The protein below binds the small molecule below.
Small molecule (SMILES): O=c1ccn([C@@H]2O[C@H](CO[P](=O)(O)O[C@H]3[C@@H](O)[C@H](n4ccc(=O)[nH]c4=O)O[C@@H]3CO[P](=O)(O)O[C@H]3[C@@H](O)[C@H](n4ccc(=O)[nH]c4=O)O[C@@H]3CO[P](=O)(O)O[C@H]3[C@@H](O)[C@H](n4ccc(=O)[nH]c4=O)O[C@@H]3COP(=O)=O)[C@@H](O)[C@H]2O)c(=O)[nH]1

Sequence of chain 30.A:
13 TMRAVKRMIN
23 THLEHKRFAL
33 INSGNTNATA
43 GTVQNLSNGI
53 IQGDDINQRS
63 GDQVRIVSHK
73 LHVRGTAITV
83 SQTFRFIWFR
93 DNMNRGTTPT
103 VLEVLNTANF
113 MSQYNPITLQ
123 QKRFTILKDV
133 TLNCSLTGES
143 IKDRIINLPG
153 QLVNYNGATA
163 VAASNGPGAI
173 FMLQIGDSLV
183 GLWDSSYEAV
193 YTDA

Binding-site contacts:
Ligand atom C5' contacts residue ARG15 of chain 30.A at 2.5 Å.
Ligand atom OP1 contacts residue MET14 of chain 30.A at 3.8 Å.
Ligand atom C4 contacts residue ARG19 of chain 30.A at 3.9 Å.
Ligand atom P contacts residue ARG19 of chain 30.A at 2.8 Å.
Ligand atom OP1 contacts residue LYS18 of chain 30.A at 3.7 Å.
Ligand atom N3 contacts residue A3 of chain 30.B at 2.8 Å (h-bond).
Ligand atom C4' contacts residue ARG15 of chain 30.A at 3.3 Å.
Ligand atom O5' contacts residue ARG15 of chain 30.A at 3.6 Å.
Ligand atom O4 contacts residue A1 of chain 30.B at 3.0 Å (h-bond).
Ligand atom N1 contacts residue ARG19 of chain 30.A at 3.9 Å.
Ligand atom C3' contacts residue ARG19 of chain 30.A at 3.4 Å.
Ligand atom OP2 contacts residue ARG19 of chain 30.A at 2.1 Å (salt-bridge).
Ligand atom C1' contacts residue ARG19 of chain 30.A at 4.3 Å.
Ligand atom O4' contacts residue ARG19 of chain 30.A at 3.9 Å.
Ligand atom C4 contacts residue A1 of chain 30.B at 3.4 Å.
Ligand atom C5 contacts residue ARG19 of chain 30.A at 2.9 Å.
Ligand atom C6 contacts residue ARG19 of chain 30.A at 2.7 Å.
Ligand atom C2 contacts residue A2 of chain 30.B at 3.9 Å.
Ligand atom OP2 contacts residue ARG15 of chain 30.A at 2.5 Å.
Ligand atom O4 contacts residue A3 of chain 30.B at 2.8 Å (h-bond).
Ligand atom OP2 contacts residue ALA16 of chain 30.A at 4.1 Å.
Ligand atom O2 contacts residue A3 of chain 30.B at 3.2 Å.
Ligand atom O5' contacts residue ARG19 of chain 30.A at 2.1 Å (salt-bridge).
Ligand atom N3 contacts residue A2 of chain 30.B at 3.7 Å.
Ligand atom C3' contacts residue ARG15 of chain 30.A at 3.8 Å.
Ligand atom C2 contacts residue A1 of chain 30.B at 3.1 Å.
Ligand atom OP1 contacts residue ARG19 of chain 30.A at 4.1 Å.
Ligand atom C2' contacts residue ARG19 of chain 30.A at 3.6 Å.
Ligand atom P contacts residue ARG15 of chain 30.A at 3.1 Å.
Ligand atom C5' contacts residue ARG19 of chain 30.A at 3.2 Å.
Ligand atom N1 contacts residue A3 of chain 30.B at 4.3 Å.
Ligand atom O2 contacts residue A2 of chain 30.B at 3.7 Å.
Ligand atom C4' contacts residue ARG19 of chain 30.A at 3.7 Å.
Ligand atom O3' contacts residue ARG15 of chain 30.A at 3.1 Å (salt-bridge).
Ligand atom O2 contacts residue A1 of chain 30.B at 2.7 Å (h-bond).
Ligand atom N3 contacts residue A1 of chain 30.B at 2.7 Å (h-bond).
Ligand atom C2 contacts residue A3 of chain 30.B at 3.5 Å.
Ligand atom O3' contacts residue ARG19 of chain 30.A at 3.6 Å (salt-bridge).
Ligand atom OP1 contacts residue ARG15 of chain 30.A at 2.5 Å.
Ligand atom C4 contacts residue A3 of chain 30.B at 3.6 Å.